Sequence of chain 1.G:
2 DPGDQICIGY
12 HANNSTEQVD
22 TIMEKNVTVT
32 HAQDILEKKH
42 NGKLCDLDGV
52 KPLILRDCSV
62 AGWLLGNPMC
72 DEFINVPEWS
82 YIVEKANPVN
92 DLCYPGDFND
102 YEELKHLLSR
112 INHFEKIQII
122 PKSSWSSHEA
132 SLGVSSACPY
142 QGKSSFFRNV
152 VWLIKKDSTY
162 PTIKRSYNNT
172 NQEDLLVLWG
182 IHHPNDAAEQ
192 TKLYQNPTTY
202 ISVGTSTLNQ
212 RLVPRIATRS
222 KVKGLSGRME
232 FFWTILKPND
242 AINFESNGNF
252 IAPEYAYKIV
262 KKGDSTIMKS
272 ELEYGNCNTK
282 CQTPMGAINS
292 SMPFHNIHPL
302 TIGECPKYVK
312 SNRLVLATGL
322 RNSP

Binding-site contacts:
Ligand atom O5 contacts residue GLN19 of chain 1.G at 3.4 Å (h-bond).
Ligand atom C3 contacts residue ASN27 of chain 1.G at 3.8 Å.
Ligand atom C5 contacts residue GLN19 of chain 1.G at 3.9 Å.
Ligand atom C1 contacts residue ASN27 of chain 1.G at 1.4 Å.
Ligand atom O7 contacts residue ASN27 of chain 1.G at 3.8 Å.
Ligand atom C7 contacts residue ASN27 of chain 1.G at 3.6 Å.
Ligand atom C1 contacts residue GLN19 of chain 1.G at 4.0 Å.
Ligand atom N2 contacts residue ASN27 of chain 1.G at 2.9 Å (h-bond).
Ligand atom C6 contacts residue GLN19 of chain 1.G at 3.8 Å.
Ligand atom O5 contacts residue ASN27 of chain 1.G at 2.4 Å (h-bond).
Ligand atom C5 contacts residue ASN27 of chain 1.G at 3.6 Å.
Ligand atom C2 contacts residue ASN27 of chain 1.G at 2.5 Å.
Ligand atom C4 contacts residue ASN27 of chain 1.G at 4.2 Å.

This small molecule binds to this protein.
Small molecule (SMILES): CC(=O)N[C@H]1[C@H](O[C@H]2[C@H](O)[C@@H](NC(C)=O)CO[C@@H]2CO)O[C@H](CO)[C@@H](O)[C@@H]1O